Binding-site contacts:
Ligand atom N2 contacts residue GLY237 of chain 1.E at 4.1 Å.
Ligand atom C2 contacts residue ASN239 of chain 1.E at 2.6 Å.
Ligand atom C7 contacts residue GLY237 of chain 1.E at 4.2 Å.
Ligand atom O5 contacts residue ASN239 of chain 1.E at 2.3 Å (h-bond).
Ligand atom C8 contacts residue ASP238 of chain 1.E at 4.1 Å.
Ligand atom C4 contacts residue ASN239 of chain 1.E at 4.3 Å.
Ligand atom C3 contacts residue ASN239 of chain 1.E at 3.9 Å.
Ligand atom C5 contacts residue ARG166 of chain 1.E at 3.6 Å.
Ligand atom C6 contacts residue ARG166 of chain 1.E at 4.2 Å.
Ligand atom C8 contacts residue GLY237 of chain 1.E at 3.4 Å.
Ligand atom C1 contacts residue ARG166 of chain 1.E at 4.1 Å.
Ligand atom O7 contacts residue ASN239 of chain 1.E at 3.1 Å (h-bond).
Ligand atom C7 contacts residue ASN239 of chain 1.E at 3.3 Å.
Ligand atom C5 contacts residue ASN239 of chain 1.E at 3.7 Å.
Ligand atom O5 contacts residue ARG166 of chain 1.E at 3.6 Å.
Ligand atom O7 contacts residue PRO218 of chain 1.S at 4.0 Å.
Ligand atom N2 contacts residue ASN239 of chain 1.E at 3.1 Å (h-bond).
Ligand atom C1 contacts residue ASN239 of chain 1.E at 1.5 Å.

A small-molecule ligand and the protein it binds are described below.
Small molecule (SMILES): CC(=O)N[C@@H]1[C@@H](O)[C@H](O)[C@@H](CO)O[C@H]1O

Sequence of chain 1.E:
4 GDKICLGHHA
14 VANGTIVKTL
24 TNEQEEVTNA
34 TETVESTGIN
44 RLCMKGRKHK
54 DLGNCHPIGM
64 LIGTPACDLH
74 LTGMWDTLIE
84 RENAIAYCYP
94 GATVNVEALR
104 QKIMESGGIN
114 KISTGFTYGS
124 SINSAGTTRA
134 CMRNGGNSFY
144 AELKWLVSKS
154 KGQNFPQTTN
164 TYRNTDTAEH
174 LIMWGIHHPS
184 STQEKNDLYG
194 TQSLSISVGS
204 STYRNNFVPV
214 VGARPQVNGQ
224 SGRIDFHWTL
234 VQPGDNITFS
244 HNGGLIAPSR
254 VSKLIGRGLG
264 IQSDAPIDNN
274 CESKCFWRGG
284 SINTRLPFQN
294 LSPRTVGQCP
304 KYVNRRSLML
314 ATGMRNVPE

Sequence of chain 1.S:
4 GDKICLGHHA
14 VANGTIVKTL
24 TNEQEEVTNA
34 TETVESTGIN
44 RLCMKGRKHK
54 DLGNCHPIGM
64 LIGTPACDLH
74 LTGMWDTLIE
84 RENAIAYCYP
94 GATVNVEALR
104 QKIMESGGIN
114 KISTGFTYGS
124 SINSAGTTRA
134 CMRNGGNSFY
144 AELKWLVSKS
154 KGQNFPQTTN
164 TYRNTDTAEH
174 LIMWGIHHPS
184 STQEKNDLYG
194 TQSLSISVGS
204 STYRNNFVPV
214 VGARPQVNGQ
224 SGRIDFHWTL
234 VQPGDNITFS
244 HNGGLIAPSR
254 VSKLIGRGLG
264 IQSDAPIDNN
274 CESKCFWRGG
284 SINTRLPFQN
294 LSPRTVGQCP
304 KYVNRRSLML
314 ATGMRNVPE